Sequence of chain 1.A:
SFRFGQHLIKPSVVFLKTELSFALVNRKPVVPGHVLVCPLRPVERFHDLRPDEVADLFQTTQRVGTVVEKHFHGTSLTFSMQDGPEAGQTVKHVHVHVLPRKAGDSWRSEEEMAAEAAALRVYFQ

Binding-site contacts:
Ligand atom O3' contacts residue THR79 of chain 2.A at 3.3 Å.
Ligand atom O4D contacts residue ASN27 of chain 2.A at 3.6 Å.
Ligand atom PB contacts residue GLN83 of chain 2.A at 3.5 Å.
Ligand atom C2' contacts residue THR79 of chain 2.A at 3.6 Å.
Ligand atom O2B contacts residue GLN83 of chain 2.A at 2.8 Å.
Ligand atom C5D contacts residue VAL92 of chain 2.A at 3.4 Å (hydrophobic).
Ligand atom O3' contacts residue LEU100 of chain 2.A at 2.9 Å.
Ligand atom N1 contacts residue ARG102 of chain 2.A at 3.3 Å (salt-bridge).
Ligand atom O4D contacts residue PHE5 of chain 2.A at 3.4 Å.
Ligand atom O1A contacts residue VAL92 of chain 2.A at 3.5 Å (h-bond).
Ligand atom N3 contacts residue ARG102 of chain 2.A at 2.9 Å (salt-bridge).
Ligand atom C8A contacts residue VAL92 of chain 2.A at 3.6 Å (hydrophobic).
Ligand atom O1G contacts residue SER81 of chain 2.A at 3.0 Å (h-bond).
Ligand atom PB contacts residue HIS98 of chain 2.A at 3.5 Å.
Ligand atom O1A contacts residue THR91 of chain 2.A at 2.9 Å (h-bond).
Ligand atom O4D contacts residue LEU37 of chain 2.A at 3.5 Å.
Ligand atom O2A contacts residue HIS96 of chain 2.A at 3.1 Å (h-bond).
Ligand atom O5D contacts residue HIS98 of chain 2.A at 3.1 Å.
Ligand atom C2 contacts residue ARG102 of chain 2.A at 3.1 Å.
Ligand atom PA contacts residue HIS96 of chain 2.A at 3.5 Å.
Ligand atom C3A contacts residue HIS98 of chain 2.A at 3.6 Å.
Ligand atom O5D contacts residue HIS96 of chain 2.A at 2.8 Å (h-bond).
Ligand atom PA contacts residue HIS98 of chain 2.A at 3.6 Å.
Ligand atom S2G contacts residue HIS98 of chain 2.A at 3.0 Å.
Ligand atom O3' contacts residue SER81 of chain 2.A at 3.6 Å (h-bond).
Ligand atom O3D contacts residue ASN27 of chain 2.A at 3.1 Å (h-bond).
Ligand atom O2A contacts residue HIS98 of chain 2.A at 3.5 Å (h-bond).
Ligand atom N7A contacts residue PHE5 of chain 2.A at 3.7 Å.
Ligand atom C1D contacts residue ASN27 of chain 2.A at 3.2 Å.
Ligand atom O3B contacts residue HIS98 of chain 2.A at 3.6 Å (h-bond).
Ligand atom C5D contacts residue HIS96 of chain 2.A at 3.6 Å.
Ligand atom C8A contacts residue PHE5 of chain 2.A at 3.4 Å (hydrophobic).
Ligand atom N9A contacts residue PHE5 of chain 2.A at 3.5 Å.
Ligand atom O2' contacts residue THR79 of chain 2.A at 2.7 Å.
Ligand atom O1B contacts residue HIS98 of chain 2.A at 2.8 Å (h-bond).
Ligand atom N6A contacts residue ILE10 of chain 2.A at 3.1 Å.
Ligand atom O1G contacts residue GLN83 of chain 2.A at 2.6 Å (h-bond).
Ligand atom S2G contacts residue SER81 of chain 2.A at 3.2 Å (h-bond).
Ligand atom C6A contacts residue ILE10 of chain 2.A at 3.5 Å (hydrophobic).
Ligand atom O1B contacts residue GLN83 of chain 2.A at 2.7 Å.

Sequence of chain 2.A:
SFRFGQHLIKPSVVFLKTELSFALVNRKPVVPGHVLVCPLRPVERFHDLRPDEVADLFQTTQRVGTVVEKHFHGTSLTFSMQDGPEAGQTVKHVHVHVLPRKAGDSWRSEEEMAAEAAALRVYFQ

A small-molecule ligand and the protein it binds are described below.
Small molecule (SMILES): Nc1ncnc2c1ncn2[C@@H]1O[C@H](CO[P](=O)(S)O[P](=O)(O)C[P](=O)(O)OC[C@H]2O[C@@H](n3cnc4c(N)ncnc43)[C@H](O)[C@@H]2O)[C@@H](O)[C@H]1O